A small-molecule ligand and the protein it binds are described below.
Small molecule (SMILES): O=C(CO)[C@@H](O)[C@H](O)[C@H](O)COP(=O)(O)O

Sequence of chain 1.B:
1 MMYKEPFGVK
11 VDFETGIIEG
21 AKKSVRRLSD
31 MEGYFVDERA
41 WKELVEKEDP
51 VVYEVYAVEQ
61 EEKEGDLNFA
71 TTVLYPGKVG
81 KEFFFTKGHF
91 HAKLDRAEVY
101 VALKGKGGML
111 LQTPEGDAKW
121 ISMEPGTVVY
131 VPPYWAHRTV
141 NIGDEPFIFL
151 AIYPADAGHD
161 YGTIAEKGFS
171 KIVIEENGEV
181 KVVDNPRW

Binding-site contacts:
Ligand atom C1 contacts residue GLU98 of chain 1.B at 3.4 Å.
Ligand atom O3P contacts residue TYR161 of chain 1.B at 2.8 Å (h-bond).
Ligand atom O1P contacts residue HIS89 of chain 1.B at 2.9 Å (h-bond).
Ligand atom O2 contacts residue HIS89 of chain 1.B at 3.1 Å.
Ligand atom C6 contacts residue VAL55 of chain 1.B at 3.7 Å (hydrophobic).
Ligand atom O2P contacts residue LYS87 of chain 1.B at 3.8 Å.
Ligand atom O1P contacts residue TYR161 of chain 1.B at 3.8 Å.
Ligand atom O6 contacts residue THR86 of chain 1.B at 3.4 Å.
Ligand atom C2 contacts residue GLU98 of chain 1.B at 2.8 Å.
Ligand atom C3 contacts residue TYR100 of chain 1.B at 3.7 Å (hydrophobic).
Ligand atom O2 contacts residue GLU98 of chain 1.B at 3.2 Å (salt-bridge).
Ligand atom P contacts residue TYR161 of chain 1.B at 3.7 Å.
Ligand atom O2 contacts residue TYR100 of chain 1.B at 2.9 Å (h-bond).
Ligand atom C1 contacts residue ZN1 of chain 1.E at 3.7 Å.
Ligand atom O1P contacts residue THR86 of chain 1.B at 3.9 Å.
Ligand atom O2 contacts residue ZN1 of chain 1.E at 2.7 Å.
Ligand atom O2P contacts residue TYR53 of chain 1.B at 2.5 Å (h-bond).
Ligand atom O3P contacts residue HIS89 of chain 1.B at 3.2 Å.
Ligand atom O2P contacts residue TYR161 of chain 1.B at 3.5 Å.
Ligand atom O5 contacts residue PHE149 of chain 1.B at 3.5 Å.
Ligand atom O6 contacts residue TYR53 of chain 1.B at 3.7 Å.
Ligand atom C2 contacts residue ZN1 of chain 1.E at 3.6 Å.
Ligand atom C1 contacts residue TYR153 of chain 1.B at 3.4 Å (hydrophobic).
Ligand atom C1 contacts residue HIS159 of chain 1.B at 3.8 Å.
Ligand atom C3 contacts residue GLU98 of chain 1.B at 4.0 Å.
Ligand atom O5 contacts residue THR72 of chain 1.B at 2.8 Å (h-bond).
Ligand atom O3 contacts residue THR72 of chain 1.B at 4.0 Å.
Ligand atom C2 contacts residue TYR100 of chain 1.B at 3.6 Å (hydrophobic).
Ligand atom O3 contacts residue ALA151 of chain 1.B at 3.9 Å.
Ligand atom O1P contacts residue GLY88 of chain 1.B at 2.8 Å (h-bond).
Ligand atom C5 contacts residue THR72 of chain 1.B at 3.3 Å.
Ligand atom O4 contacts residue HIS89 of chain 1.B at 3.5 Å.
Ligand atom C4 contacts residue HIS89 of chain 1.B at 3.8 Å.
Ligand atom P contacts residue TYR53 of chain 1.B at 3.7 Å.
Ligand atom O1 contacts residue TYR153 of chain 1.B at 3.8 Å.
Ligand atom O1 contacts residue HIS159 of chain 1.B at 2.6 Å (h-bond).
Ligand atom O1P contacts residue LYS87 of chain 1.B at 3.9 Å.
Ligand atom C6 contacts residue TYR53 of chain 1.B at 3.5 Å (hydrophobic).
Ligand atom O2 contacts residue HIS137 of chain 1.B at 3.4 Å (h-bond).
Ligand atom P contacts residue HIS89 of chain 1.B at 3.6 Å.